Sequence of chain 1.A:
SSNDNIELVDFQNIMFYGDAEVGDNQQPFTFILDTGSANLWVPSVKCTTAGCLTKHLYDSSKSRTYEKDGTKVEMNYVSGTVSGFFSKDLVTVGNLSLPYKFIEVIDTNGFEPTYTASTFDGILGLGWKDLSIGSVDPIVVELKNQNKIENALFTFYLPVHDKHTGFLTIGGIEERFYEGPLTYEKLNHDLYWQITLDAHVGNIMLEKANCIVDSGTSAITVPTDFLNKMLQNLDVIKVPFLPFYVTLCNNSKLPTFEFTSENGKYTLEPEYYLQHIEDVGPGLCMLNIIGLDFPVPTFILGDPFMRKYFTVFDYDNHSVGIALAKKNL

Sequence of chain 1.B:
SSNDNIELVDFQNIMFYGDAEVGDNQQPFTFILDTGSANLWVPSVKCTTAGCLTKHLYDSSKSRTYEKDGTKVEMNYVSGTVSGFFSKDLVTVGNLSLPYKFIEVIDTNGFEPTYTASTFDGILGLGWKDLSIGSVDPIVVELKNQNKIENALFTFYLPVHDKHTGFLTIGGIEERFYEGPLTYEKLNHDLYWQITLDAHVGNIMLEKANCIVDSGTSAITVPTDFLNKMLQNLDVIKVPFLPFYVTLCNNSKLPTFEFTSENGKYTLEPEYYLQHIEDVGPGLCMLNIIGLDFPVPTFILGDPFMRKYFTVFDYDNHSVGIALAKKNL

A small-molecule ligand and the protein it binds are described below.
Small molecule (SMILES): CC(C)CC(=O)N[C@H](C(=O)N[C@H](C(=O)N[C@@H](CC(C)C)[C@@H](O)CC(=O)N[C@@H](C)C(=O)N[C@@H](CC(C)C)[C@@H](O)CC(=O)O)C(C)C)C(C)C

Binding-site contacts:
Ligand atom O contacts residue VAL80 of chain 1.B at 3.5 Å.
Ligand atom O contacts residue SER81 of chain 1.B at 3.6 Å.
Ligand atom CA contacts residue SER220 of chain 1.B at 3.5 Å.
Ligand atom N contacts residue GLY218 of chain 1.B at 3.2 Å (h-bond).
Ligand atom CM contacts residue ASP216 of chain 1.B at 3.5 Å.
Ligand atom CB contacts residue GLY218 of chain 1.B at 3.5 Å.
Ligand atom CB contacts residue VAL80 of chain 1.B at 3.6 Å (hydrophobic).
Ligand atom O contacts residue THR219 of chain 1.B at 3.2 Å.
Ligand atom O contacts residue PHE243 of chain 1.A at 3.6 Å (h-bond).
Ligand atom N contacts residue SER81 of chain 1.B at 2.8 Å (h-bond).
Ligand atom CG contacts residue GLY218 of chain 1.B at 3.5 Å.
Ligand atom C contacts residue TYR194 of chain 1.B at 3.6 Å (hydrophobic).
Ligand atom O contacts residue TYR194 of chain 1.B at 2.6 Å (h-bond).
Ligand atom N contacts residue SER220 of chain 1.B at 3.0 Å (h-bond).
Ligand atom OH contacts residue ASP36 of chain 1.B at 2.7 Å (salt-bridge).
Ligand atom C contacts residue SER81 of chain 1.B at 3.5 Å.
Ligand atom CH contacts residue ASP216 of chain 1.B at 3.6 Å.
Ligand atom CA contacts residue ASN78 of chain 1.B at 3.5 Å.
Ligand atom OH contacts residue ASP216 of chain 1.B at 2.5 Å (salt-bridge).
Ligand atom CG1 contacts residue THR219 of chain 1.B at 3.5 Å.
Ligand atom CB contacts residue SER39 of chain 1.B at 3.5 Å.
Ligand atom O contacts residue VAL80 of chain 1.B at 2.9 Å (h-bond).
Ligand atom N contacts residue GLY38 of chain 1.B at 2.9 Å (h-bond).
Ligand atom CA contacts residue PHE243 of chain 1.A at 3.6 Å (hydrophobic).
Ligand atom CD2 contacts residue GLY218 of chain 1.B at 3.6 Å.
Ligand atom O contacts residue SER220 of chain 1.B at 3.0 Å (h-bond).
Ligand atom CH contacts residue ASP36 of chain 1.B at 3.3 Å.
Ligand atom CA contacts residue SER81 of chain 1.B at 3.3 Å.
Ligand atom N contacts residue ASN78 of chain 1.B at 3.1 Å (h-bond).
Ligand atom CA contacts residue THR219 of chain 1.B at 3.5 Å.
Ligand atom O contacts residue LEU133 of chain 1.B at 3.4 Å (h-bond).
Ligand atom CM contacts residue GLY38 of chain 1.B at 3.6 Å.
Ligand atom O contacts residue TYR79 of chain 1.B at 3.3 Å.
Ligand atom CG1 contacts residue ILE292 of chain 1.B at 3.5 Å (hydrophobic).
Ligand atom O contacts residue SER81 of chain 1.B at 3.1 Å (h-bond).
Ligand atom CG2 contacts residue PHE243 of chain 1.A at 3.1 Å (hydrophobic).
Ligand atom CD2 contacts residue ILE34 of chain 1.B at 3.5 Å (hydrophobic).
Ligand atom CG1 contacts residue VAL80 of chain 1.B at 3.5 Å (hydrophobic).
Ligand atom CB contacts residue GLY38 of chain 1.B at 3.6 Å.
Ligand atom CB contacts residue ASP36 of chain 1.B at 3.4 Å.